Binding-site contacts:
Ligand atom C2 contacts residue ASN82 of chain 1.D at 2.4 Å.
Ligand atom N2 contacts residue ASN628 of chain 1.D at 3.8 Å.
Ligand atom C3 contacts residue NAG1 of chain 1.MA at 3.9 Å.
Ligand atom C8 contacts residue NAG1 of chain 1.MA at 3.4 Å.
Ligand atom C3 contacts residue ASN628 of chain 1.D at 3.7 Å.
Ligand atom C6 contacts residue ARG120 of chain 1.E at 3.5 Å.
Ligand atom O5 contacts residue ASN82 of chain 1.D at 2.4 Å (h-bond).
Ligand atom C7 contacts residue TRP52 of chain 1.E at 3.9 Å (hydrophobic).
Ligand atom O7 contacts residue GLY51 of chain 1.E at 4.1 Å.
Ligand atom C3 contacts residue ASN82 of chain 1.D at 3.7 Å.
Ligand atom C8 contacts residue GLY76 of chain 1.E at 3.5 Å.
Ligand atom O6 contacts residue ASN137 of chain 1.E at 3.8 Å.
Ligand atom O3 contacts residue TRP52 of chain 1.E at 2.9 Å (h-bond).
Ligand atom N2 contacts residue ASN82 of chain 1.D at 2.9 Å (h-bond).
Ligand atom O4 contacts residue ASN137 of chain 1.E at 3.1 Å (h-bond).
Ligand atom C2 contacts residue NAG1 of chain 1.MA at 3.9 Å.
Ligand atom C7 contacts residue NAG1 of chain 1.MA at 3.8 Å.
Ligand atom N2 contacts residue GLY51 of chain 1.E at 4.0 Å.
Ligand atom C4 contacts residue TRP52 of chain 1.E at 4.1 Å (hydrophobic).
Ligand atom C7 contacts residue ASN82 of chain 1.D at 3.3 Å.
Ligand atom C2 contacts residue TRP52 of chain 1.E at 3.8 Å (hydrophobic).
Ligand atom O7 contacts residue TRP52 of chain 1.E at 3.1 Å.
Ligand atom O7 contacts residue GLY76 of chain 1.E at 3.5 Å.
Ligand atom O3 contacts residue GLY51 of chain 1.E at 3.3 Å.
Ligand atom C8 contacts residue GLY51 of chain 1.E at 3.8 Å.
Ligand atom C1 contacts residue NAG1 of chain 1.MA at 4.0 Å.
Ligand atom O3 contacts residue NAG1 of chain 1.MA at 3.9 Å.
Ligand atom C8 contacts residue TRP52 of chain 1.E at 3.5 Å (hydrophobic).
Ligand atom C1 contacts residue TRP52 of chain 1.E at 4.1 Å (hydrophobic).
Ligand atom O3 contacts residue ASN628 of chain 1.D at 3.0 Å (h-bond).
Ligand atom C7 contacts residue GLY76 of chain 1.E at 3.9 Å.
Ligand atom C7 contacts residue GLY51 of chain 1.E at 3.8 Å.
Ligand atom O7 contacts residue NAG1 of chain 1.MA at 3.6 Å.
Ligand atom N2 contacts residue TRP52 of chain 1.E at 3.4 Å.
Ligand atom O7 contacts residue ASN82 of chain 1.D at 3.3 Å (h-bond).
Ligand atom O3 contacts residue NAG1 of chain 1.MA at 3.3 Å (h-bond).
Ligand atom O6 contacts residue NAG1 of chain 1.MA at 4.0 Å.
Ligand atom C1 contacts residue ASN82 of chain 1.D at 1.5 Å.
Ligand atom C5 contacts residue ASN82 of chain 1.D at 3.6 Å.
Ligand atom C8 contacts residue PHE50 of chain 1.E at 3.7 Å (hydrophobic).

A small-molecule ligand and the protein it binds are described below.
Small molecule (SMILES): CC(=O)N[C@H]1[C@H](O[C@H]2[C@H](O)[C@@H](NC(C)=O)CO[C@@H]2CO)O[C@H](CO)[C@@H](O[C@@H]2O[C@H](CO[C@H]3O[C@H](CO)[C@@H](O)[C@H](O)[C@@H]3O)[C@@H](O)[C@H](O[C@H]3O[C@H](CO)[C@@H](O)[C@H](O)[C@@H]3O)[C@@H]2O)[C@@H]1O

Sequence of chain 1.D:
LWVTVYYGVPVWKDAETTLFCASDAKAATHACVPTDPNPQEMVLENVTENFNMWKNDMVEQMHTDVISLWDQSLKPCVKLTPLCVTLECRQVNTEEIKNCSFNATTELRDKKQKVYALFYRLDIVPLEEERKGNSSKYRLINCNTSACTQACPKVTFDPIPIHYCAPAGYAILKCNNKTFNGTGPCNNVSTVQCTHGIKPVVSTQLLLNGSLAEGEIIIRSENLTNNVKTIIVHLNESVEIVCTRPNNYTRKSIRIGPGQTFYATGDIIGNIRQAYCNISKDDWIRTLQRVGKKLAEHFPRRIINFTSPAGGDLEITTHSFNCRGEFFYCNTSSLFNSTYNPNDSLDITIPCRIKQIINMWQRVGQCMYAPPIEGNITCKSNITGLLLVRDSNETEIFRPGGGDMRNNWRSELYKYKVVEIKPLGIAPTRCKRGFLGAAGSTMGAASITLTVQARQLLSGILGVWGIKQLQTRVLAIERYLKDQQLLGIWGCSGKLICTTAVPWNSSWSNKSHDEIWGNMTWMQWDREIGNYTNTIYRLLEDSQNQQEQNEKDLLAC

Sequence of chain 1.E:
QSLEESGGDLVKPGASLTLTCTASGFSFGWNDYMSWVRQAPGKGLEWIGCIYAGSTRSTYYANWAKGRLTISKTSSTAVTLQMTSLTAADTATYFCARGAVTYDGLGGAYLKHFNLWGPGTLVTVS